The small molecule below binds the protein below.
Small molecule (SMILES): CC(=O)N[C@H]1[C@H](O[C@H]2[C@H](O)[C@@H](NC(C)=O)CO[C@@H]2CO)O[C@H](CO)[C@@H](O)[C@@H]1O

Sequence of chain 1.A:
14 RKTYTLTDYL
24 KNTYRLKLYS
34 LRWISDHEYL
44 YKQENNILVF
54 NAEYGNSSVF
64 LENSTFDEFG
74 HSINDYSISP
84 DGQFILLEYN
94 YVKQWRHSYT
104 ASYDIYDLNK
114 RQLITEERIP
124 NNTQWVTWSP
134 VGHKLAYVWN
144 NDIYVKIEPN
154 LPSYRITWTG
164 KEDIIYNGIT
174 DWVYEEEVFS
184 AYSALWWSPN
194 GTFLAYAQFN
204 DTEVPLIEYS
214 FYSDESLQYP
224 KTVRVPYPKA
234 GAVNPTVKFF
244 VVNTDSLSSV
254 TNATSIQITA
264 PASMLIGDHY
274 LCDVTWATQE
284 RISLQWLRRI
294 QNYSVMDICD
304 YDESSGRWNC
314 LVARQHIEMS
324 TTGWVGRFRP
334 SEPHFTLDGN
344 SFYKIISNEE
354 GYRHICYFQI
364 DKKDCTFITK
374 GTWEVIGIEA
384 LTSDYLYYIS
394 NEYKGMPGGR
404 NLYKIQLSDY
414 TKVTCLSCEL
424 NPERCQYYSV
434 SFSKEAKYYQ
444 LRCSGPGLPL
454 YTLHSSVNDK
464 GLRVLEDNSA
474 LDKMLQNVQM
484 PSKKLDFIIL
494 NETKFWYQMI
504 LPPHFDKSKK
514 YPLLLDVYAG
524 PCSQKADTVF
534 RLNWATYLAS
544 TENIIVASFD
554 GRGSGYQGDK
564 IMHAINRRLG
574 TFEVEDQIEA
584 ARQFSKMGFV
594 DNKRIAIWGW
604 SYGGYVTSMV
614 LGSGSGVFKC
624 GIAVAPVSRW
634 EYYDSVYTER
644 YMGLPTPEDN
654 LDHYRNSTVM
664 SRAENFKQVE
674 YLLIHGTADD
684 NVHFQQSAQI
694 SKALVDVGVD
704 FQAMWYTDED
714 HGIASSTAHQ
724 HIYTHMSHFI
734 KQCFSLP

Binding-site contacts:
Ligand atom C2 contacts residue ASN59 of chain 1.A at 2.7 Å.
Ligand atom C1 contacts residue TYR57 of chain 1.A at 4.3 Å (hydrophobic).
Ligand atom C1 contacts residue ASN59 of chain 1.A at 1.4 Å.
Ligand atom O7 contacts residue ASN59 of chain 1.A at 3.7 Å.
Ligand atom C6 contacts residue SER60 of chain 1.A at 3.6 Å.
Ligand atom N2 contacts residue TYR57 of chain 1.A at 4.2 Å.
Ligand atom C7 contacts residue ASN59 of chain 1.A at 3.6 Å.
Ligand atom N2 contacts residue ASN59 of chain 1.A at 3.1 Å (h-bond).
Ligand atom C2 contacts residue TYR57 of chain 1.A at 4.3 Å (hydrophobic).
Ligand atom O5 contacts residue SER60 of chain 1.A at 4.5 Å.
Ligand atom O6 contacts residue VAL52 of chain 1.A at 4.3 Å.
Ligand atom O6 contacts residue SER61 of chain 1.A at 3.9 Å.
Ligand atom N2 contacts residue SER61 of chain 1.A at 4.3 Å.
Ligand atom C6 contacts residue SER61 of chain 1.A at 3.6 Å.
Ligand atom C5 contacts residue SER60 of chain 1.A at 4.4 Å.
Ligand atom O6 contacts residue ASN59 of chain 1.A at 4.2 Å.
Ligand atom O6 contacts residue SER60 of chain 1.A at 4.2 Å.
Ligand atom O5 contacts residue ASN54 of chain 1.A at 4.5 Å.
Ligand atom C3 contacts residue ASN59 of chain 1.A at 3.9 Å.
Ligand atom O5 contacts residue ASN59 of chain 1.A at 2.4 Å (h-bond).
Ligand atom C5 contacts residue ASN59 of chain 1.A at 3.6 Å.
Ligand atom C4 contacts residue ASN59 of chain 1.A at 4.3 Å.
Ligand atom C8 contacts residue SER61 of chain 1.A at 4.1 Å.